Binding-site contacts:
Ligand atom C4 contacts residue ASN126 of chain 2.B at 4.0 Å.
Ligand atom O7 contacts residue ASN126 of chain 2.B at 4.5 Å.
Ligand atom C8 contacts residue GLU123 of chain 2.B at 4.0 Å.
Ligand atom N2 contacts residue ASN126 of chain 2.B at 3.2 Å (h-bond).
Ligand atom C6 contacts residue ASN126 of chain 2.B at 4.4 Å.
Ligand atom O6 contacts residue ASN126 of chain 2.B at 4.5 Å.
Ligand atom C8 contacts residue ASN126 of chain 2.B at 2.4 Å.
Ligand atom O5 contacts residue ASN126 of chain 2.B at 2.1 Å (h-bond).
Ligand atom C3 contacts residue ASN126 of chain 2.B at 3.8 Å.
Ligand atom C2 contacts residue ASN126 of chain 2.B at 2.5 Å.
Ligand atom C1 contacts residue ASN126 of chain 2.B at 1.4 Å.
Ligand atom C7 contacts residue ASN126 of chain 2.B at 3.3 Å.
Ligand atom C5 contacts residue ASN126 of chain 2.B at 3.4 Å.

This small molecule binds to this protein.
Small molecule (SMILES): CC(=O)N[C@@H]1[C@@H](O)[C@H](O)[C@@H](CO)O[C@H]1O

Sequence of chain 2.B:
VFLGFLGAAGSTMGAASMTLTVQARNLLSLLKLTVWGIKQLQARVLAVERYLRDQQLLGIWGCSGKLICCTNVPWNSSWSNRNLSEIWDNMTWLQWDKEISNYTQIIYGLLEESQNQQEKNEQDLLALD